The protein below binds the small molecule below.
Small molecule (SMILES): CC(=O)N[C@@H]1[C@@H](O)[C@H](O)[C@@H](CO)O[C@H]1O

Sequence of chain 1.I:
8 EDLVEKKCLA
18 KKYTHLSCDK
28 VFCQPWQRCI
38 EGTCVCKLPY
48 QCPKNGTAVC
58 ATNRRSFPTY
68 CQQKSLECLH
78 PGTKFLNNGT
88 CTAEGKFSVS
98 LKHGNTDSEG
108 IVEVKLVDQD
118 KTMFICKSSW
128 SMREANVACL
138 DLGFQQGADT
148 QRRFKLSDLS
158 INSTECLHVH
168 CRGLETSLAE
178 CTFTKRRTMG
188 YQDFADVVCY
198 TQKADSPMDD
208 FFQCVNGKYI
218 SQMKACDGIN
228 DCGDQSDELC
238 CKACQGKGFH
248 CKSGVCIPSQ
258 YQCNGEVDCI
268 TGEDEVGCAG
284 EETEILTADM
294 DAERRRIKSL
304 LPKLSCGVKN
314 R

Binding-site contacts:
Ligand atom O7 contacts residue GLY53 of chain 1.I at 4.3 Å.
Ligand atom O7 contacts residue ARG299 of chain 1.I at 3.6 Å.
Ligand atom O5 contacts residue ARG299 of chain 1.I at 4.5 Å.
Ligand atom C7 contacts residue GLY53 of chain 1.I at 4.5 Å.
Ligand atom C8 contacts residue ASN52 of chain 1.I at 4.4 Å.
Ligand atom C1 contacts residue ARG299 of chain 1.I at 4.0 Å.
Ligand atom C6 contacts residue ASN52 of chain 1.I at 4.3 Å.
Ligand atom O7 contacts residue ASN52 of chain 1.I at 3.3 Å (h-bond).
Ligand atom C5 contacts residue ASN52 of chain 1.I at 3.5 Å.
Ligand atom O5 contacts residue ASN52 of chain 1.I at 2.6 Å (h-bond).
Ligand atom O3 contacts residue NAG1 of chain 1.R at 3.4 Å (h-bond).
Ligand atom C3 contacts residue ASN52 of chain 1.I at 3.9 Å.
Ligand atom C1 contacts residue ASN52 of chain 1.I at 1.5 Å.
Ligand atom C7 contacts residue ASN52 of chain 1.I at 3.3 Å.
Ligand atom N2 contacts residue ASN52 of chain 1.I at 3.0 Å (h-bond).
Ligand atom C8 contacts residue GLY53 of chain 1.I at 4.3 Å.
Ligand atom C4 contacts residue ASN52 of chain 1.I at 4.4 Å.
Ligand atom C2 contacts residue ASN52 of chain 1.I at 2.7 Å.